Sequence of chain 1.B:
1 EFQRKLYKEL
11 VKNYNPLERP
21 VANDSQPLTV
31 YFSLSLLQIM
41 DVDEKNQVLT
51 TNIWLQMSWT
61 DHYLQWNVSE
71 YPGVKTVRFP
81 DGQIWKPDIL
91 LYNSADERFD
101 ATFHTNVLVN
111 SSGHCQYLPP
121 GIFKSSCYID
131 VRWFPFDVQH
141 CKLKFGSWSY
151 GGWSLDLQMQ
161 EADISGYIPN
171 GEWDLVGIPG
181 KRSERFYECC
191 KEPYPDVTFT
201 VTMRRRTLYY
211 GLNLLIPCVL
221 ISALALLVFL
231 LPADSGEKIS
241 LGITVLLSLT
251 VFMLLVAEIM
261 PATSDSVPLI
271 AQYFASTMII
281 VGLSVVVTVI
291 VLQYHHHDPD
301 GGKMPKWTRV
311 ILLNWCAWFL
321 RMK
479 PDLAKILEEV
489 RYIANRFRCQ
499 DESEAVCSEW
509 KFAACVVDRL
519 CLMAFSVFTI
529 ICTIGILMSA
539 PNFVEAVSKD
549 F

This small molecule binds to this protein.
Small molecule (SMILES): CC(=O)N[C@@H]1[C@@H](O)[C@H](O)[C@@H](CO)O[C@H]1O

Binding-site contacts:
Ligand atom O6 contacts residue GLU70 of chain 1.B at 3.7 Å.
Ligand atom C1 contacts residue ASN67 of chain 1.B at 1.4 Å.
Ligand atom C3 contacts residue ASN67 of chain 1.B at 3.8 Å.
Ligand atom C6 contacts residue SER69 of chain 1.B at 3.6 Å.
Ligand atom C7 contacts residue ASN67 of chain 1.B at 2.9 Å.
Ligand atom N2 contacts residue ASN67 of chain 1.B at 3.0 Å (h-bond).
Ligand atom C5 contacts residue ASN67 of chain 1.B at 3.6 Å.
Ligand atom C1 contacts residue GLU70 of chain 1.B at 4.4 Å.
Ligand atom O7 contacts residue ASN67 of chain 1.B at 3.4 Å (h-bond).
Ligand atom C4 contacts residue ASN67 of chain 1.B at 4.2 Å.
Ligand atom C5 contacts residue SER69 of chain 1.B at 3.6 Å.
Ligand atom C2 contacts residue ASN67 of chain 1.B at 2.5 Å.
Ligand atom O5 contacts residue ASN67 of chain 1.B at 2.3 Å (h-bond).
Ligand atom C8 contacts residue ASN67 of chain 1.B at 3.2 Å.
Ligand atom O5 contacts residue GLU70 of chain 1.B at 3.7 Å.
Ligand atom O5 contacts residue SER69 of chain 1.B at 3.6 Å.
Ligand atom C1 contacts residue SER69 of chain 1.B at 4.0 Å.